Sequence of chain 2.A:
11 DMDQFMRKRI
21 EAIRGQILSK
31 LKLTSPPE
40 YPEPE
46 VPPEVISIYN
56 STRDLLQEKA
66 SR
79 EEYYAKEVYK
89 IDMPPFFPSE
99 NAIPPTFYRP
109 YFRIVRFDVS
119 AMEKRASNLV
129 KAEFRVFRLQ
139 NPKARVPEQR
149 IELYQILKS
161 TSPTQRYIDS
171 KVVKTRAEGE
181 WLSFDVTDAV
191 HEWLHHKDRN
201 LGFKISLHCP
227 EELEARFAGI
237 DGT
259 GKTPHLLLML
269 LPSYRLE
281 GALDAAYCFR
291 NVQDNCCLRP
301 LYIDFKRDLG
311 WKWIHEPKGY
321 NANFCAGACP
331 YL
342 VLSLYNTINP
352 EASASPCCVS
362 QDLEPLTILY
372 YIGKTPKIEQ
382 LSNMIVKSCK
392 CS

The protein below binds the small molecule below.
Small molecule (SMILES): CC(=O)N[C@@H]1[C@@H](O)[C@H](O)[C@@H](CO)O[C@H]1O

Binding-site contacts:
Ligand atom C3 contacts residue ASN55 of chain 2.A at 3.8 Å.
Ligand atom C4 contacts residue ASN55 of chain 2.A at 4.2 Å.
Ligand atom C2 contacts residue ASN55 of chain 2.A at 2.5 Å.
Ligand atom C5 contacts residue ARG58 of chain 2.A at 4.2 Å.
Ligand atom O5 contacts residue ARG58 of chain 2.A at 3.2 Å (salt-bridge).
Ligand atom C8 contacts residue SER52 of chain 2.A at 4.2 Å.
Ligand atom N2 contacts residue ILE51 of chain 2.A at 3.8 Å.
Ligand atom C8 contacts residue PRO48 of chain 2.A at 3.8 Å (hydrophobic).
Ligand atom C2 contacts residue ILE51 of chain 2.A at 4.5 Å (hydrophobic).
Ligand atom C8 contacts residue ILE51 of chain 2.A at 4.2 Å (hydrophobic).
Ligand atom C7 contacts residue ASN55 of chain 2.A at 3.1 Å.
Ligand atom C1 contacts residue ARG58 of chain 2.A at 3.9 Å.
Ligand atom O7 contacts residue ASN55 of chain 2.A at 2.8 Å (h-bond).
Ligand atom C1 contacts residue ASN55 of chain 2.A at 1.4 Å.
Ligand atom C8 contacts residue ASN55 of chain 2.A at 4.3 Å.
Ligand atom O6 contacts residue ARG58 of chain 2.A at 3.9 Å.
Ligand atom O5 contacts residue ASN55 of chain 2.A at 2.4 Å (h-bond).
Ligand atom C5 contacts residue ASN55 of chain 2.A at 3.7 Å.
Ligand atom N2 contacts residue ASN55 of chain 2.A at 2.9 Å (h-bond).
Ligand atom C6 contacts residue ARG58 of chain 2.A at 3.9 Å.
Ligand atom C1 contacts residue ILE51 of chain 2.A at 3.9 Å (hydrophobic).
Ligand atom C7 contacts residue ILE51 of chain 2.A at 4.1 Å (hydrophobic).